This protein binds this small molecule.
Small molecule (SMILES): O=CNC1CCCCC1

Sequence of chain 1.B:
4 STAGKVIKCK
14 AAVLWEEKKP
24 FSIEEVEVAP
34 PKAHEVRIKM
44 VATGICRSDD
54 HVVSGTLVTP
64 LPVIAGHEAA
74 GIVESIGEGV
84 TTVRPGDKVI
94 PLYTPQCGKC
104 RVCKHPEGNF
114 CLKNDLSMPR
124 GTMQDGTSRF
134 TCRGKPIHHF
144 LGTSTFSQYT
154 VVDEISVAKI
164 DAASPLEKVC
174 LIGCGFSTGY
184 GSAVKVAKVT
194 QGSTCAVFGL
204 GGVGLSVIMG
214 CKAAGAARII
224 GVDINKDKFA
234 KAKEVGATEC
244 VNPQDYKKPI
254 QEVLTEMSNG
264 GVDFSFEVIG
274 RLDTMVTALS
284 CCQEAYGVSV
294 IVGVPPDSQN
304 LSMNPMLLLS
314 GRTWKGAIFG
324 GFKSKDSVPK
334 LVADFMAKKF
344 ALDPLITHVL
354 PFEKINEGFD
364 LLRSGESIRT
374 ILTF

Sequence of chain 1.A:
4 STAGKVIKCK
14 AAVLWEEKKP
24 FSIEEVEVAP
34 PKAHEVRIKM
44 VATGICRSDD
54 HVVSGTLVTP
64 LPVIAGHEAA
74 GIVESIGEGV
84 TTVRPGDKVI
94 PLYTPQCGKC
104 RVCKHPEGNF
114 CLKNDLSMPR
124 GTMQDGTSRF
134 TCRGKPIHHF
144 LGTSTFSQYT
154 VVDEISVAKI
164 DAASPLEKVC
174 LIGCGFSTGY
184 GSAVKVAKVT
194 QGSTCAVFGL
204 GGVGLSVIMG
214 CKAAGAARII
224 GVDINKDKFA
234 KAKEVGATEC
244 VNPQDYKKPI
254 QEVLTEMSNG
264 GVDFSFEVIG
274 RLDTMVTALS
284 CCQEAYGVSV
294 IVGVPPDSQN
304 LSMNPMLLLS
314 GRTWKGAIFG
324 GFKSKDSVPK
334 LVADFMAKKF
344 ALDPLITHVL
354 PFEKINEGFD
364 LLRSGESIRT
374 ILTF

Binding-site contacts:
Ligand atom C4 contacts residue LEU119 of chain 1.A at 3.5 Å (hydrophobic).
Ligand atom C4 contacts residue ILE321 of chain 1.A at 4.3 Å (hydrophobic).
Ligand atom C7 contacts residue NAI1 of chain 1.E at 3.7 Å.
Ligand atom C2 contacts residue ILE321 of chain 1.A at 4.2 Å (hydrophobic).
Ligand atom N8 contacts residue LEU144 of chain 1.A at 4.1 Å.
Ligand atom C2 contacts residue TYR96 of chain 1.A at 4.0 Å (hydrophobic).
Ligand atom C7 contacts residue SER51 of chain 1.A at 3.7 Å.
Ligand atom C4 contacts residue VAL297 of chain 1.A at 3.6 Å (hydrophobic).
Ligand atom C3 contacts residue VAL297 of chain 1.A at 3.5 Å (hydrophobic).
Ligand atom O9 contacts residue HIS70 of chain 1.A at 3.0 Å (h-bond).
Ligand atom C3 contacts residue NAI1 of chain 1.E at 3.7 Å.
Ligand atom N8 contacts residue NAI1 of chain 1.E at 4.1 Å.
Ligand atom N8 contacts residue ZN1 of chain 1.C at 4.2 Å.
Ligand atom C5 contacts residue VAL297 of chain 1.A at 3.6 Å (hydrophobic).
Ligand atom C3 contacts residue LEU119 of chain 1.A at 4.3 Å (hydrophobic).
Ligand atom C5 contacts residue LEU119 of chain 1.A at 3.8 Å (hydrophobic).
Ligand atom C4 contacts residue LEU312 of chain 1.B at 4.1 Å (hydrophobic).
Ligand atom O9 contacts residue CYS177 of chain 1.A at 3.4 Å (h-bond).
Ligand atom N8 contacts residue TYR96 of chain 1.A at 3.2 Å.
Ligand atom O9 contacts residue ZN1 of chain 1.C at 2.1 Å.
Ligand atom C6 contacts residue LEU60 of chain 1.A at 3.9 Å (hydrophobic).
Ligand atom C7 contacts residue HIS70 of chain 1.A at 3.1 Å.
Ligand atom O9 contacts residue SER51 of chain 1.A at 2.7 Å (h-bond).
Ligand atom C3 contacts residue LEU312 of chain 1.B at 3.9 Å (hydrophobic).
Ligand atom C3 contacts residue ILE321 of chain 1.A at 3.7 Å (hydrophobic).
Ligand atom C5 contacts residue LEU60 of chain 1.A at 3.7 Å (hydrophobic).
Ligand atom C6 contacts residue SER51 of chain 1.A at 4.2 Å.
Ligand atom O9 contacts residue CYS49 of chain 1.A at 3.6 Å.
Ligand atom N8 contacts residue HIS70 of chain 1.A at 4.2 Å.
Ligand atom C7 contacts residue CYS177 of chain 1.A at 3.6 Å (hydrophobic).
Ligand atom C6 contacts residue LEU119 of chain 1.A at 4.2 Å (hydrophobic).
Ligand atom O9 contacts residue NAI1 of chain 1.E at 3.2 Å.
Ligand atom C1 contacts residue NAI1 of chain 1.E at 4.2 Å.
Ligand atom C7 contacts residue TYR96 of chain 1.A at 3.5 Å (hydrophobic).
Ligand atom C7 contacts residue ZN1 of chain 1.C at 2.8 Å.
Ligand atom N8 contacts residue SER51 of chain 1.A at 4.1 Å.
Ligand atom C1 contacts residue TYR96 of chain 1.A at 4.2 Å (hydrophobic).
Ligand atom C6 contacts residue LEU144 of chain 1.A at 4.0 Å (hydrophobic).
Ligand atom C2 contacts residue NAI1 of chain 1.E at 3.3 Å.
Ligand atom C1 contacts residue SER51 of chain 1.A at 3.7 Å.